Binding-site contacts:
Ligand atom N1 contacts residue VAL115 of chain 1.A at 3.0 Å (h-bond).
Ligand atom N1 contacts residue ASN117 of chain 1.A at 3.9 Å.
Ligand atom O contacts residue ASP174 of chain 1.A at 3.9 Å.
Ligand atom C5 contacts residue GLU113 of chain 1.A at 3.8 Å.
Ligand atom C11 contacts residue VAL65 of chain 1.A at 3.7 Å (hydrophobic).
Ligand atom C8 contacts residue VAL65 of chain 1.A at 3.7 Å (hydrophobic).
Ligand atom C9 contacts residue VAL65 of chain 1.A at 3.9 Å (hydrophobic).
Ligand atom C5 contacts residue PHE112 of chain 1.A at 3.9 Å (hydrophobic).
Ligand atom C8 contacts residue VAL115 of chain 1.A at 3.1 Å (hydrophobic).
Ligand atom N contacts residue LYS67 of chain 1.A at 3.0 Å (salt-bridge).
Ligand atom C7 contacts residue VAL65 of chain 1.A at 3.5 Å (hydrophobic).
Ligand atom C9 contacts residue ASN117 of chain 1.A at 3.6 Å.
Ligand atom C8 contacts residue ASN117 of chain 1.A at 3.4 Å.
Ligand atom C12 contacts residue VAL65 of chain 1.A at 3.9 Å (hydrophobic).
Ligand atom N1 contacts residue HIS114 of chain 1.A at 3.9 Å.
Ligand atom O contacts residue LYS67 of chain 1.A at 3.6 Å (salt-bridge).
Ligand atom O1 contacts residue PHE112 of chain 1.A at 3.5 Å.
Ligand atom C9 contacts residue LEU44 of chain 1.A at 3.6 Å (hydrophobic).
Ligand atom C1 contacts residue LYS67 of chain 1.A at 3.9 Å.
Ligand atom N1 contacts residue VAL65 of chain 1.A at 3.5 Å.
Ligand atom C3 contacts residue PHE112 of chain 1.A at 4.0 Å (hydrophobic).
Ligand atom N contacts residue ASP174 of chain 1.A at 3.4 Å.
Ligand atom C1 contacts residue ASP174 of chain 1.A at 3.3 Å.
Ligand atom C5 contacts residue ILE94 of chain 1.A at 3.6 Å (hydrophobic).
Ligand atom O1 contacts residue ILE173 of chain 1.A at 3.8 Å.
Ligand atom S contacts residue VAL52 of chain 1.A at 4.0 Å.
Ligand atom C1 contacts residue PHE112 of chain 1.A at 3.9 Å (hydrophobic).
Ligand atom O1 contacts residue ASP174 of chain 1.A at 2.9 Å (salt-bridge).
Ligand atom S contacts residue ILE173 of chain 1.A at 3.9 Å.
Ligand atom C6 contacts residue GLU113 of chain 1.A at 3.2 Å.
Ligand atom C10 contacts residue LEU44 of chain 1.A at 3.8 Å (hydrophobic).
Ligand atom C2 contacts residue ILE173 of chain 1.A at 3.7 Å (hydrophobic).
Ligand atom C3 contacts residue ILE173 of chain 1.A at 3.7 Å (hydrophobic).
Ligand atom C8 contacts residue HIS114 of chain 1.A at 3.7 Å.
Ligand atom C10 contacts residue VAL65 of chain 1.A at 3.9 Å (hydrophobic).
Ligand atom C5 contacts residue ILE173 of chain 1.A at 4.0 Å (hydrophobic).
Ligand atom C contacts residue LYS67 of chain 1.A at 3.6 Å.
Ligand atom C7 contacts residue VAL115 of chain 1.A at 4.0 Å (hydrophobic).
Ligand atom O contacts residue VAL52 of chain 1.A at 3.9 Å.
Ligand atom C6 contacts residue ILE94 of chain 1.A at 3.9 Å (hydrophobic).

Sequence of chain 1.A:
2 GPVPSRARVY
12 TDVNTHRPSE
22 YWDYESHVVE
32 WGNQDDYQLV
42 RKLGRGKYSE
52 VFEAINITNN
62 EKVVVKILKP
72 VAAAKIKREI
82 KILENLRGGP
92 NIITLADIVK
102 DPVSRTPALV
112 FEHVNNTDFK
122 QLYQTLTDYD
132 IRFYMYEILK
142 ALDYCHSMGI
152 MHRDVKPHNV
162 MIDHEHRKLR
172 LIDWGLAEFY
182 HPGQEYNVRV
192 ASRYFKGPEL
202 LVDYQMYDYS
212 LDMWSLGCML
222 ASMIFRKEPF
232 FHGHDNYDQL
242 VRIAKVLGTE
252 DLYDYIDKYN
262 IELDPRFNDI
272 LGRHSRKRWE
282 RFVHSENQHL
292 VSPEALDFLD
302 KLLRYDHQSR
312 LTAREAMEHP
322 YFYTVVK

This small molecule binds to this protein.
Small molecule (SMILES): O=C1NC(=O)/C(=C/c2ccc3ncccc3c2)S1